Sequence of chain 2.A:
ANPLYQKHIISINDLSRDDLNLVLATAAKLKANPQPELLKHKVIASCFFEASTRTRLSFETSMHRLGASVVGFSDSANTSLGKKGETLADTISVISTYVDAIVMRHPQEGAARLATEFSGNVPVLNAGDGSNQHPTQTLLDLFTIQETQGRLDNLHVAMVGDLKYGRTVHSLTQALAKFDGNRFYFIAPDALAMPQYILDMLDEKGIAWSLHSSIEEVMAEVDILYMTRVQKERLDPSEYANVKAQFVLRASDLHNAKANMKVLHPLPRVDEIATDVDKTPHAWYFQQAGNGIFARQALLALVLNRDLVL

Binding-site contacts:
Ligand atom C3 contacts residue THR168 of chain 1.A at 3.7 Å.
Ligand atom O1 contacts residue ARG105 of chain 1.A at 2.9 Å (salt-bridge).
Ligand atom C2 contacts residue LEU267 of chain 1.A at 3.6 Å (hydrophobic).
Ligand atom C5 contacts residue GLN231 of chain 1.A at 3.5 Å.
Ligand atom O5 contacts residue ARG229 of chain 1.A at 3.0 Å (salt-bridge).
Ligand atom O3 contacts residue LYS84 of chain 2.A at 2.9 Å (salt-bridge).
Ligand atom C4 contacts residue ARG167 of chain 1.A at 3.5 Å.
Ligand atom O3P contacts residue THR55 of chain 1.A at 2.7 Å (h-bond).
Ligand atom O1P contacts residue LYS84 of chain 2.A at 2.7 Å (salt-bridge).
Ligand atom O3P contacts residue ARG105 of chain 1.A at 3.3 Å (salt-bridge).
Ligand atom P contacts residue SER80 of chain 2.A at 3.5 Å.
Ligand atom O2P contacts residue SER80 of chain 2.A at 2.9 Å (h-bond).
Ligand atom O3P contacts residue SER52 of chain 1.A at 2.7 Å (h-bond).
Ligand atom O3P contacts residue THR53 of chain 1.A at 3.6 Å.
Ligand atom P contacts residue ARG54 of chain 1.A at 3.8 Å.
Ligand atom O2 contacts residue ARG167 of chain 1.A at 2.8 Å (salt-bridge).
Ligand atom O3P contacts residue ARG54 of chain 1.A at 3.5 Å (salt-bridge).
Ligand atom C3 contacts residue LEU267 of chain 1.A at 3.4 Å (hydrophobic).
Ligand atom O2P contacts residue ARG54 of chain 1.A at 2.9 Å (salt-bridge).
Ligand atom O2 contacts residue HIS134 of chain 1.A at 3.6 Å.
Ligand atom P contacts residue ARG105 of chain 1.A at 3.6 Å.
Ligand atom C1P contacts residue LEU267 of chain 1.A at 3.3 Å (hydrophobic).
Ligand atom N2 contacts residue LEU267 of chain 1.A at 2.7 Å (h-bond).
Ligand atom O1P contacts residue ARG105 of chain 1.A at 2.8 Å (salt-bridge).
Ligand atom O1P contacts residue SER52 of chain 1.A at 3.7 Å.
Ligand atom O3 contacts residue ARG167 of chain 1.A at 2.9 Å (salt-bridge).
Ligand atom C1P contacts residue ARG54 of chain 1.A at 3.3 Å.
Ligand atom O3 contacts residue ARG105 of chain 1.A at 3.3 Å (salt-bridge).
Ligand atom O4 contacts residue LYS84 of chain 2.A at 2.9 Å (salt-bridge).
Ligand atom O1 contacts residue HIS134 of chain 1.A at 2.9 Å (h-bond).
Ligand atom O2P contacts residue THR53 of chain 1.A at 2.8 Å (h-bond).
Ligand atom O1 contacts residue THR55 of chain 1.A at 2.9 Å (h-bond).
Ligand atom C1 contacts residue LEU267 of chain 1.A at 3.5 Å (hydrophobic).
Ligand atom O1P contacts residue SER80 of chain 2.A at 3.0 Å (h-bond).
Ligand atom C5 contacts residue ARG229 of chain 1.A at 3.6 Å.
Ligand atom O1 contacts residue GLN137 of chain 1.A at 3.7 Å.
Ligand atom C5 contacts residue LEU267 of chain 1.A at 3.5 Å (hydrophobic).
Ligand atom P contacts residue THR53 of chain 1.A at 3.7 Å.
Ligand atom O4 contacts residue ARG229 of chain 1.A at 2.9 Å (salt-bridge).
Ligand atom O5 contacts residue GLN231 of chain 1.A at 2.9 Å (h-bond).

Sequence of chain 1.A:
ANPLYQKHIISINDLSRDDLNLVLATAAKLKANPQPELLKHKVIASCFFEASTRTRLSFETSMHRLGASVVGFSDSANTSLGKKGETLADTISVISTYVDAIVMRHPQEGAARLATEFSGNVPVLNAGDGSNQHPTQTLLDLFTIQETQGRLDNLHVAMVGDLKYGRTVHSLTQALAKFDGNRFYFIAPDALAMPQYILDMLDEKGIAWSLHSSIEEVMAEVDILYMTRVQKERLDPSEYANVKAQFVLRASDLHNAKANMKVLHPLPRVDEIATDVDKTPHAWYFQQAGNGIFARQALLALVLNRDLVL

The small molecule below binds the protein below.
Small molecule (SMILES): O=C(O)C[C@H](NC(=O)CP(=O)(O)O)C(=O)O